This protein binds this small molecule.
Small molecule (SMILES): CC(=O)N[C@H]1[C@H](O[C@H]2[C@H](O)[C@@H](NC(C)=O)CO[C@@H]2CO)O[C@H](CO)[C@@H](O)[C@@H]1O

Binding-site contacts:
Ligand atom O7 contacts residue ASN304 of chain 1.D at 3.1 Å (h-bond).
Ligand atom C8 contacts residue THR413 of chain 1.D at 3.8 Å.
Ligand atom C2 contacts residue ASN304 of chain 1.D at 2.5 Å.
Ligand atom C6 contacts residue ASN304 of chain 1.D at 4.4 Å.
Ligand atom O6 contacts residue ASN304 of chain 1.D at 3.6 Å.
Ligand atom C1 contacts residue LYS446 of chain 1.D at 3.9 Å.
Ligand atom O7 contacts residue ASN340 of chain 1.D at 3.9 Å.
Ligand atom C4 contacts residue ASN304 of chain 1.D at 4.3 Å.
Ligand atom C6 contacts residue LYS446 of chain 1.D at 3.4 Å.
Ligand atom C8 contacts residue GLU302 of chain 1.D at 4.3 Å.
Ligand atom C8 contacts residue ASN304 of chain 1.D at 4.3 Å.
Ligand atom C3 contacts residue ASN304 of chain 1.D at 3.8 Å.
Ligand atom C7 contacts residue ASN304 of chain 1.D at 3.2 Å.
Ligand atom C8 contacts residue SER342 of chain 1.D at 3.6 Å.
Ligand atom O5 contacts residue ASN304 of chain 1.D at 2.4 Å (h-bond).
Ligand atom C5 contacts residue ASN304 of chain 1.D at 3.7 Å.
Ligand atom C5 contacts residue LYS446 of chain 1.D at 3.3 Å.
Ligand atom O6 contacts residue LYS446 of chain 1.D at 3.1 Å (salt-bridge).
Ligand atom N2 contacts residue ASN304 of chain 1.D at 2.9 Å (h-bond).
Ligand atom C1 contacts residue ASN304 of chain 1.D at 1.4 Å.
Ligand atom O5 contacts residue LYS446 of chain 1.D at 3.3 Å (salt-bridge).
Ligand atom C7 contacts residue ASN340 of chain 1.D at 4.2 Å.
Ligand atom C1 contacts residue GLU302 of chain 1.D at 4.2 Å.
Ligand atom C8 contacts residue ASN340 of chain 1.D at 3.4 Å.

Sequence of chain 1.D:
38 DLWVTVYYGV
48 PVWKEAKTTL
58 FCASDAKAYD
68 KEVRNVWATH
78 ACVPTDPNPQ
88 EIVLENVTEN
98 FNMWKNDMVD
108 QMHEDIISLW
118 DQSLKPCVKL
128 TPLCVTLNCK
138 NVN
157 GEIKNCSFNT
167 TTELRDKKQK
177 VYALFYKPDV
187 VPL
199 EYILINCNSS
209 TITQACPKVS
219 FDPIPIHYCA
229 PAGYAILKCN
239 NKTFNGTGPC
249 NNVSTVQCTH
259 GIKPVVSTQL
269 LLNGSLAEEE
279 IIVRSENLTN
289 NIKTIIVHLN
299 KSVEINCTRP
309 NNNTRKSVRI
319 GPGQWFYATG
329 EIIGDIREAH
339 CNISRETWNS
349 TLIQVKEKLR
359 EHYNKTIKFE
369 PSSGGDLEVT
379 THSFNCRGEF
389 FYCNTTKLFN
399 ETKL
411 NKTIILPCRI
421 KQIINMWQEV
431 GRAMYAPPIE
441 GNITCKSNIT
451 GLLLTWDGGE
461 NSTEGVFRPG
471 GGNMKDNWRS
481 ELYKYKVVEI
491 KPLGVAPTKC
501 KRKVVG